This protein binds this small molecule.
Small molecule (SMILES): CC(=O)N[C@@H]1[C@@H](O)[C@H](O)[C@@H](CO)O[C@H]1O

Sequence of chain 1.D:
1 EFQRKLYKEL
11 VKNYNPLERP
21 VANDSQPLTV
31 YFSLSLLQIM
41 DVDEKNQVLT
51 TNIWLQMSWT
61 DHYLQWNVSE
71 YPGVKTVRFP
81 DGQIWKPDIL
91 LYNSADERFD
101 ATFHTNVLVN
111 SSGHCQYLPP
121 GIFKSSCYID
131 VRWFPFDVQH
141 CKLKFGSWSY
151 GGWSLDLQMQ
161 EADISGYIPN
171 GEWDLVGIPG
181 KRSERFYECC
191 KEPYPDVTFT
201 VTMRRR

Binding-site contacts:
Ligand atom C4 contacts residue ASN23 of chain 1.D at 4.2 Å.
Ligand atom C3 contacts residue ASN23 of chain 1.D at 3.8 Å.
Ligand atom C5 contacts residue SER25 of chain 1.D at 3.9 Å.
Ligand atom O5 contacts residue GLN26 of chain 1.D at 4.5 Å.
Ligand atom C8 contacts residue ASN23 of chain 1.D at 3.8 Å.
Ligand atom C1 contacts residue SER25 of chain 1.D at 3.7 Å.
Ligand atom C2 contacts residue ASN23 of chain 1.D at 2.5 Å.
Ligand atom C1 contacts residue ASN23 of chain 1.D at 1.4 Å.
Ligand atom O5 contacts residue ASN23 of chain 1.D at 2.4 Å (h-bond).
Ligand atom O7 contacts residue ASN23 of chain 1.D at 4.4 Å.
Ligand atom N2 contacts residue ASN23 of chain 1.D at 2.9 Å (h-bond).
Ligand atom O6 contacts residue GLN26 of chain 1.D at 3.8 Å.
Ligand atom C7 contacts residue ASN23 of chain 1.D at 3.5 Å.
Ligand atom C6 contacts residue SER25 of chain 1.D at 4.3 Å.
Ligand atom O5 contacts residue SER25 of chain 1.D at 3.5 Å (h-bond).
Ligand atom C5 contacts residue ASN23 of chain 1.D at 3.7 Å.
Ligand atom O6 contacts residue SER25 of chain 1.D at 4.2 Å.